Binding-site contacts:
Ligand atom N contacts residue PHE185 of chain 1.D at 3.9 Å.
Ligand atom N contacts residue ALA68 of chain 1.D at 3.9 Å.
Ligand atom OXT contacts residue PRO69 of chain 1.D at 4.3 Å.
Ligand atom O contacts residue GLY188 of chain 1.D at 4.0 Å.
Ligand atom O contacts residue ALA189 of chain 1.D at 4.5 Å.
Ligand atom O contacts residue PHE185 of chain 1.D at 3.7 Å.
Ligand atom CA contacts residue PHE185 of chain 1.D at 4.4 Å (hydrophobic).
Ligand atom OXT contacts residue PHE185 of chain 1.D at 4.3 Å.
Ligand atom CA contacts residue PRO69 of chain 1.D at 3.9 Å (hydrophobic).
Ligand atom OXT contacts residue GLU70 of chain 1.D at 3.0 Å (salt-bridge).
Ligand atom C contacts residue GLU70 of chain 1.D at 3.6 Å.
Ligand atom N contacts residue PRO69 of chain 1.D at 3.9 Å.
Ligand atom CA contacts residue GLU70 of chain 1.D at 3.3 Å.
Ligand atom N contacts residue PHE72 of chain 1.D at 4.5 Å.
Ligand atom C contacts residue PHE185 of chain 1.D at 3.9 Å (hydrophobic).
Ligand atom N contacts residue GLU70 of chain 1.D at 2.6 Å (salt-bridge).

The protein below binds the small molecule below.
Small molecule (SMILES): NCC(=O)O

Sequence of chain 1.D:
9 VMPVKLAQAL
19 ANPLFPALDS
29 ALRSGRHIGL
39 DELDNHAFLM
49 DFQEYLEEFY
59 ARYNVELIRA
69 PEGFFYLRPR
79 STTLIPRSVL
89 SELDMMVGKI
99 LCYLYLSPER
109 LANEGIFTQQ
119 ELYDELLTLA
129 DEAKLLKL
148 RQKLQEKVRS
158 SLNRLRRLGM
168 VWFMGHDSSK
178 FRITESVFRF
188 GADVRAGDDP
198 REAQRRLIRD